Binding-site contacts:
Ligand atom C1 contacts residue ILE210 of chain 1.A at 4.1 Å (hydrophobic).
Ligand atom O2 contacts residue ILE210 of chain 1.A at 3.8 Å.
Ligand atom C3' contacts residue LEU19 of chain 1.A at 3.2 Å (hydrophobic).
Ligand atom O1 contacts residue LEU91 of chain 1.A at 3.5 Å.
Ligand atom C3' contacts residue TYR130 of chain 1.A at 3.9 Å (hydrophobic).
Ligand atom C4 contacts residue ALA22 of chain 1.A at 4.1 Å (hydrophobic).
Ligand atom C1 contacts residue LEU91 of chain 1.A at 3.9 Å (hydrophobic).
Ligand atom C3' contacts residue LEU91 of chain 1.A at 3.8 Å (hydrophobic).
Ligand atom O2 contacts residue TYR130 of chain 1.A at 2.9 Å (h-bond).
Ligand atom CB' contacts residue TYR132 of chain 1.A at 4.2 Å (hydrophobic).
Ligand atom C8 contacts residue PHE222 of chain 1.A at 3.6 Å (hydrophobic).
Ligand atom O2 contacts residue LEU91 of chain 1.A at 3.9 Å.
Ligand atom CM contacts residue THR23 of chain 1.A at 3.7 Å.
Ligand atom CB' contacts residue PHE144 of chain 1.A at 3.2 Å (hydrophobic).
Ligand atom C7' contacts residue ILE210 of chain 1.A at 3.5 Å (hydrophobic).
Ligand atom C1 contacts residue THR23 of chain 1.A at 3.2 Å.
Ligand atom CM contacts residue LEU91 of chain 1.A at 3.2 Å (hydrophobic).
Ligand atom C8 contacts residue PHE144 of chain 1.A at 4.2 Å (hydrophobic).
Ligand atom O1 contacts residue THR23 of chain 1.A at 2.6 Å (h-bond).
Ligand atom CC contacts residue ILE210 of chain 1.A at 3.2 Å (hydrophobic).
Ligand atom C2 contacts residue THR23 of chain 1.A at 2.8 Å.
Ligand atom CA contacts residue PHE144 of chain 1.A at 4.0 Å (hydrophobic).
Ligand atom C9 contacts residue TYR130 of chain 1.A at 3.1 Å (hydrophobic).
Ligand atom CC contacts residue PHE222 of chain 1.A at 4.1 Å (hydrophobic).
Ligand atom C6 contacts residue PHE222 of chain 1.A at 3.5 Å (hydrophobic).
Ligand atom C7 contacts residue PHE222 of chain 1.A at 3.3 Å (hydrophobic).
Ligand atom C4 contacts residue LEU19 of chain 1.A at 3.3 Å (hydrophobic).
Ligand atom CA contacts residue TYR130 of chain 1.A at 3.5 Å (hydrophobic).
Ligand atom C4 contacts residue THR23 of chain 1.A at 3.9 Å.
Ligand atom CA contacts residue TYR132 of chain 1.A at 4.1 Å (hydrophobic).
Ligand atom C6 contacts residue PHE223 of chain 1.A at 4.1 Å (hydrophobic).
Ligand atom C7' contacts residue PHE222 of chain 1.A at 3.6 Å (hydrophobic).
Ligand atom C3 contacts residue THR23 of chain 1.A at 3.5 Å.
Ligand atom CB' contacts residue VAL146 of chain 1.A at 3.7 Å (hydrophobic).
Ligand atom C5 contacts residue ALA22 of chain 1.A at 4.1 Å (hydrophobic).
Ligand atom C1 contacts residue TYR130 of chain 1.A at 3.7 Å (hydrophobic).
Ligand atom CB' contacts residue GLU145 of chain 1.A at 3.7 Å.
Ligand atom CB contacts residue PHE144 of chain 1.A at 4.2 Å (hydrophobic).
Ligand atom O3 contacts residue TYR130 of chain 1.A at 2.9 Å.
Ligand atom C8 contacts residue PHE223 of chain 1.A at 4.1 Å (hydrophobic).

Sequence of chain 1.A:
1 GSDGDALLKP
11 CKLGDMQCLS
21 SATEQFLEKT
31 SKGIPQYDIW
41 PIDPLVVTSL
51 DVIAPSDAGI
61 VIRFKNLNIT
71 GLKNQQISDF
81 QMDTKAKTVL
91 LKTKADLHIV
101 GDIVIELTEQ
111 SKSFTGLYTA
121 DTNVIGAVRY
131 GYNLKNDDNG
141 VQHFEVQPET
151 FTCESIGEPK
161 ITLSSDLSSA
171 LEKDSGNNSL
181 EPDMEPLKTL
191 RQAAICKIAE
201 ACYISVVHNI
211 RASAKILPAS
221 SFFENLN

A protein and the small-molecule ligand that binds it are described below.
Small molecule (SMILES): COC(=O)/C=C(\C)CC/C=C(\C)CC[C@H]1OC1(C)C